Binding-site contacts:
Ligand atom C1 contacts residue HIS141 of chain 1.H at 3.9 Å.
Ligand atom O2 contacts residue GLU117 of chain 1.H at 2.7 Å (salt-bridge).
Ligand atom O3P contacts residue SER75 of chain 1.H at 4.0 Å.
Ligand atom N2 contacts residue ZN1 of chain 1.IA at 2.8 Å.
Ligand atom C2 contacts residue ASN32 of chain 1.H at 3.7 Å.
Ligand atom P contacts residue GLY76 of chain 1.H at 3.9 Å.
Ligand atom P contacts residue ASN29 of chain 1.H at 3.7 Å.
Ligand atom O2 contacts residue ZN1 of chain 1.IA at 2.1 Å.
Ligand atom O1P contacts residue ASN29 of chain 1.H at 3.8 Å.
Ligand atom P contacts residue THR115 of chain 1.H at 3.6 Å.
Ligand atom C1 contacts residue ASN32 of chain 1.H at 3.5 Å.
Ligand atom O4P contacts residue SER116 of chain 1.H at 2.9 Å (h-bond).
Ligand atom O1P contacts residue SER116 of chain 1.H at 3.8 Å.
Ligand atom O2P contacts residue GLY31 of chain 1.H at 3.5 Å (h-bond).
Ligand atom O1P contacts residue ASN32 of chain 1.H at 3.4 Å (h-bond).
Ligand atom O1 contacts residue HIS141 of chain 1.H at 3.2 Å (h-bond).
Ligand atom O1 contacts residue GLY31 of chain 1.H at 2.8 Å (h-bond).
Ligand atom C1 contacts residue GLY31 of chain 1.H at 3.8 Å.
Ligand atom N2 contacts residue GLU117 of chain 1.H at 3.1 Å (salt-bridge).
Ligand atom O3P contacts residue ASN29 of chain 1.H at 2.7 Å (h-bond).
Ligand atom O2 contacts residue HIS212 of chain 1.H at 2.9 Å (h-bond).
Ligand atom O1 contacts residue HIS143 of chain 1.H at 3.0 Å (h-bond).
Ligand atom C1 contacts residue ZN1 of chain 1.IA at 2.7 Å.
Ligand atom O1 contacts residue ASN32 of chain 1.H at 3.8 Å.
Ligand atom O2P contacts residue ASN32 of chain 1.H at 2.6 Å (h-bond).
Ligand atom C2 contacts residue ASN29 of chain 1.H at 3.5 Å.
Ligand atom O2P contacts residue THR115 of chain 1.H at 2.2 Å (h-bond).
Ligand atom O2P contacts residue SER116 of chain 1.H at 4.0 Å.
Ligand atom O1 contacts residue GLY30 of chain 1.H at 3.7 Å.
Ligand atom O4P contacts residue GLY76 of chain 1.H at 3.6 Å.
Ligand atom N2 contacts residue HIS141 of chain 1.H at 3.9 Å.
Ligand atom O4P contacts residue SER75 of chain 1.H at 3.4 Å (h-bond).
Ligand atom O3P contacts residue GLY74 of chain 1.H at 3.9 Å.
Ligand atom O3P contacts residue GLY76 of chain 1.H at 3.1 Å (h-bond).
Ligand atom O1 contacts residue ZN1 of chain 1.IA at 2.1 Å.
Ligand atom O4P contacts residue THR115 of chain 1.H at 3.7 Å.
Ligand atom P contacts residue ASN32 of chain 1.H at 3.7 Å.
Ligand atom N2 contacts residue HIS212 of chain 1.H at 3.9 Å.
Ligand atom N2 contacts residue ASN32 of chain 1.H at 3.8 Å.
Ligand atom O2 contacts residue HIS141 of chain 1.H at 3.0 Å (h-bond).

A protein and the small-molecule ligand that binds it are described below.
Small molecule (SMILES): O=C(COP(=O)(O)O)NO

Sequence of chain 1.H:
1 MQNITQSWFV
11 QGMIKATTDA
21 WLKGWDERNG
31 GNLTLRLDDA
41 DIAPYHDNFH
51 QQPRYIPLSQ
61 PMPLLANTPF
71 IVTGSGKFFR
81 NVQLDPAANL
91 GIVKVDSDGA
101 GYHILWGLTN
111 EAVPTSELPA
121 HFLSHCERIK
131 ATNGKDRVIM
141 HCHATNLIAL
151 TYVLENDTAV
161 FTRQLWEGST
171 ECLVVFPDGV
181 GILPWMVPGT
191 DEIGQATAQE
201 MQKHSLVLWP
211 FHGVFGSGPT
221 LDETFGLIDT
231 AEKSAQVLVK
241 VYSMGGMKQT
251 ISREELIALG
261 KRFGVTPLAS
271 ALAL